Binding-site contacts:
Ligand atom C1 contacts residue ASN12 of chain 15.F at 2.1 Å.
Ligand atom C5 contacts residue ASN12 of chain 15.F at 4.1 Å.
Ligand atom N2 contacts residue ASN12 of chain 15.F at 3.8 Å.
Ligand atom C7 contacts residue ASN12 of chain 15.F at 3.9 Å.
Ligand atom O7 contacts residue ASN12 of chain 15.F at 3.7 Å.
Ligand atom C2 contacts residue ASN12 of chain 15.F at 3.2 Å.
Ligand atom O5 contacts residue ASN12 of chain 15.F at 2.7 Å (h-bond).

Sequence of chain 15.F:
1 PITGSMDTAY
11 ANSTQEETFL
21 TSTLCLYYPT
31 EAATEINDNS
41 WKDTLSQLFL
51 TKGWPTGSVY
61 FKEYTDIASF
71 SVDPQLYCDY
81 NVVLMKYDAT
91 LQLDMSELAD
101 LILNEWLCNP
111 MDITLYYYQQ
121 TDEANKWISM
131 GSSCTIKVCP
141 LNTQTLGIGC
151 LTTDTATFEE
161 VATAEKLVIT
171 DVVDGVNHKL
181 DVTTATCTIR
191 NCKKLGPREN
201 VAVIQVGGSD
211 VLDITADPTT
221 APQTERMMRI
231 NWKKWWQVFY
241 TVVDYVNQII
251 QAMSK

This small molecule binds to this protein.
Small molecule (SMILES): CC(=O)N[C@H]1[C@H](O[C@H]2[C@H](O)[C@@H](NC(C)=O)CO[C@@H]2CO)O[C@H](CO)[C@@H](O)[C@@H]1O